Sequence of chain 1.J:
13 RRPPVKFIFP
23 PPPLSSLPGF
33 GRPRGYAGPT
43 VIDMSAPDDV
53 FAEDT

Binding-site contacts:
Ligand atom O3G contacts residue SER44 of chain 1.I at 3.7 Å.
Ligand atom O2G contacts residue ASN164 of chain 1.I at 2.9 Å (h-bond).
Ligand atom C2 contacts residue LEU116 of chain 1.I at 3.6 Å (hydrophobic).
Ligand atom N1 contacts residue LEU116 of chain 1.I at 3.1 Å (h-bond).
Ligand atom N6 contacts residue ALA64 of chain 1.I at 3.4 Å.
Ligand atom O4' contacts residue VAL48 of chain 1.I at 3.3 Å.
Ligand atom O1A contacts residue LYS66 of chain 1.I at 3.2 Å (salt-bridge).
Ligand atom N3B contacts residue SER44 of chain 1.I at 3.1 Å (h-bond).
Ligand atom O2A contacts residue ASN164 of chain 1.I at 3.4 Å (h-bond).
Ligand atom C4 contacts residue LEU166 of chain 1.I at 3.5 Å (hydrophobic).
Ligand atom N1 contacts residue ALA64 of chain 1.I at 3.5 Å.
Ligand atom C6 contacts residue ASP114 of chain 1.I at 3.8 Å.
Ligand atom N3B contacts residue GLY43 of chain 1.I at 3.5 Å.
Ligand atom PG contacts residue SER44 of chain 1.I at 3.6 Å.
Ligand atom O2A contacts residue GLU163 of chain 1.I at 3.7 Å.
Ligand atom O2B contacts residue LYS66 of chain 1.I at 3.2 Å (salt-bridge).
Ligand atom O4' contacts residue GLY41 of chain 1.I at 3.6 Å.
Ligand atom C5' contacts residue GLN42 of chain 1.I at 3.7 Å.
Ligand atom O3' contacts residue GLU163 of chain 1.I at 2.9 Å (salt-bridge).
Ligand atom C2 contacts residue LEU40 of chain 1.I at 3.7 Å (hydrophobic).
Ligand atom O3A contacts residue LYS66 of chain 1.I at 3.6 Å.
Ligand atom O1G contacts residue LYS161 of chain 1.I at 3.4 Å (salt-bridge).
Ligand atom O3A contacts residue GLY43 of chain 1.I at 3.7 Å.
Ligand atom N3B contacts residue PHE45 of chain 1.I at 3.8 Å.
Ligand atom C5' contacts residue GLY43 of chain 1.I at 3.8 Å.
Ligand atom N6 contacts residue ASP114 of chain 1.I at 2.9 Å (salt-bridge).
Ligand atom N7 contacts residue THR176 of chain 1.I at 3.7 Å.
Ligand atom O3G contacts residue LYS161 of chain 1.I at 3.3 Å (salt-bridge).
Ligand atom O2B contacts residue LYS182 of chain 1.I at 2.5 Å (salt-bridge).
Ligand atom O1A contacts residue THR176 of chain 1.I at 2.5 Å (h-bond).
Ligand atom O1G contacts residue SER44 of chain 1.I at 3.4 Å (h-bond).
Ligand atom O1G contacts residue PHE45 of chain 1.I at 3.5 Å.
Ligand atom N1 contacts residue ASP114 of chain 1.I at 3.7 Å.
Ligand atom O1B contacts residue PHE45 of chain 1.I at 3.6 Å.
Ligand atom N3 contacts residue LEU166 of chain 1.I at 3.5 Å.
Ligand atom PB contacts residue LYS66 of chain 1.I at 3.8 Å.
Ligand atom C6 contacts residue ALA64 of chain 1.I at 3.5 Å (hydrophobic).
Ligand atom PG contacts residue LYS161 of chain 1.I at 3.8 Å.
Ligand atom N6 contacts residue LEU116 of chain 1.I at 3.6 Å.
Ligand atom C3' contacts residue GLU163 of chain 1.I at 3.4 Å.

This protein binds this small molecule.
Small molecule (SMILES): Nc1ncnc2c1ncn2[C@@H]1O[C@H](CO[P](=O)(O)O[P](=O)(O)NP(=O)(O)O)[C@@H](O)[C@H]1O

Sequence of chain 1.I:
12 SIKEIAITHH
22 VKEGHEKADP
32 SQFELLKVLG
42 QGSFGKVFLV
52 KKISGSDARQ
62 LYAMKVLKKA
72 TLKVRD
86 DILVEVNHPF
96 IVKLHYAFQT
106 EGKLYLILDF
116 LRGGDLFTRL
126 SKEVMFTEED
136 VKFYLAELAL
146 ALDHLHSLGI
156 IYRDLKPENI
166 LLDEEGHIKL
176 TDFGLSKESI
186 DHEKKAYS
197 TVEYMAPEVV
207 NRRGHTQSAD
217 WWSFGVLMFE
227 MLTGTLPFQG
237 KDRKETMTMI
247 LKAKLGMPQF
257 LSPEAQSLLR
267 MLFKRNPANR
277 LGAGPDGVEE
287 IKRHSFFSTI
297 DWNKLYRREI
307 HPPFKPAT